A small-molecule ligand and the protein it binds are described below.
Small molecule (SMILES): N[C@@H](CCC(=O)O)C(=O)O

Sequence of chain 1.B:
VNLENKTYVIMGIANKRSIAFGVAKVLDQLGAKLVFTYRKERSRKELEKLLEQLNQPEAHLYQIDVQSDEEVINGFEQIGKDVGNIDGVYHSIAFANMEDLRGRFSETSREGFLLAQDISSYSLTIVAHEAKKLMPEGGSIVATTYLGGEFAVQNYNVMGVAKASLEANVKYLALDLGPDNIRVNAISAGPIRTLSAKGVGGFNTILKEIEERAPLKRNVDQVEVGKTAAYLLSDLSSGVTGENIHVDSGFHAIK

Binding-site contacts:
Ligand atom CD contacts residue ARG129 of chain 1.B at 3.4 Å.
Ligand atom C contacts residue GLY228 of chain 1.B at 4.2 Å.
Ligand atom O contacts residue ARG129 of chain 1.B at 3.9 Å.
Ligand atom CA contacts residue GLY229 of chain 1.B at 4.2 Å.
Ligand atom O contacts residue GLY228 of chain 1.B at 4.2 Å.
Ligand atom CG contacts residue ARG129 of chain 1.B at 4.2 Å.
Ligand atom O contacts residue GLY229 of chain 1.B at 4.1 Å.
Ligand atom N contacts residue GLY229 of chain 1.B at 3.5 Å (h-bond).
Ligand atom CB contacts residue ARG129 of chain 1.B at 4.1 Å.
Ligand atom C contacts residue ARG129 of chain 1.B at 4.1 Å.
Ligand atom CA contacts residue ARG129 of chain 1.B at 3.2 Å.
Ligand atom N contacts residue GLY228 of chain 1.B at 3.4 Å.
Ligand atom C contacts residue GLY229 of chain 1.B at 3.7 Å.
Ligand atom OE1 contacts residue GLY228 of chain 1.B at 4.5 Å.
Ligand atom OE2 contacts residue ARG129 of chain 1.B at 3.9 Å.
Ligand atom N contacts residue ARG129 of chain 1.B at 3.6 Å (salt-bridge).
Ligand atom OE1 contacts residue ARG129 of chain 1.B at 2.2 Å (salt-bridge).
Ligand atom OXT contacts residue GLY229 of chain 1.B at 3.4 Å (h-bond).
Ligand atom CA contacts residue GLY228 of chain 1.B at 4.1 Å.
Ligand atom OXT contacts residue GLY228 of chain 1.B at 4.5 Å.